Sequence of chain 1.B:
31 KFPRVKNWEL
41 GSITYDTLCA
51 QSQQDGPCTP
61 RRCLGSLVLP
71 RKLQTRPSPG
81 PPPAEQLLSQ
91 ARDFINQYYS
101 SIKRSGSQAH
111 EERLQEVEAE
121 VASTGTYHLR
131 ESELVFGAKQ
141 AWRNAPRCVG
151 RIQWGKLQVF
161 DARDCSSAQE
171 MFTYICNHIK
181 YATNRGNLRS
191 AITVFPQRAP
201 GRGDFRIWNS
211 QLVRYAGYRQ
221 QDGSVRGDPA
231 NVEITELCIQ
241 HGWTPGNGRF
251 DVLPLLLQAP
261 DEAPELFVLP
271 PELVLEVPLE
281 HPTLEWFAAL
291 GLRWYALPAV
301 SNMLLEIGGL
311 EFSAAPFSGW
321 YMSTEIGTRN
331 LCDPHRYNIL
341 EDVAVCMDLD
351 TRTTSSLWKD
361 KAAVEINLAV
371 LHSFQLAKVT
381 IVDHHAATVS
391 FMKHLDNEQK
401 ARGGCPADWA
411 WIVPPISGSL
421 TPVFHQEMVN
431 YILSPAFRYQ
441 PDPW

The protein below binds the small molecule below.
Small molecule (SMILES): [H]/N=C(\NCCC[C@H](N)C(=O)O)N[N+](=O)[O-]

Binding-site contacts:
Ligand atom C contacts residue TYR321 of chain 1.B at 3.5 Å (hydrophobic).
Ligand atom O2 contacts residue SER318 of chain 1.B at 3.3 Å.
Ligand atom NH2 contacts residue GLU325 of chain 1.B at 3.0 Å (salt-bridge).
Ligand atom O2 contacts residue HEM1 of chain 1.K at 3.4 Å.
Ligand atom O3 contacts residue HEM1 of chain 1.K at 3.0 Å.
Ligand atom O contacts residue TYR321 of chain 1.B at 2.8 Å (h-bond).
Ligand atom CG contacts residue HEM1 of chain 1.K at 3.9 Å.
Ligand atom N1 contacts residue PRO298 of chain 1.B at 3.9 Å.
Ligand atom CB contacts residue GLN211 of chain 1.B at 3.6 Å.
Ligand atom C contacts residue GLN211 of chain 1.B at 3.5 Å.
Ligand atom NH2 contacts residue TRP320 of chain 1.B at 3.2 Å (h-bond).
Ligand atom N1 contacts residue GLY319 of chain 1.B at 3.5 Å (h-bond).
Ligand atom O2 contacts residue GLY319 of chain 1.B at 2.9 Å (h-bond).
Ligand atom CD contacts residue VAL300 of chain 1.B at 3.8 Å (hydrophobic).
Ligand atom CA contacts residue GLN211 of chain 1.B at 3.5 Å.
Ligand atom N1 contacts residue HEM1 of chain 1.K at 3.4 Å.
Ligand atom O3 contacts residue PRO298 of chain 1.B at 3.8 Å.
Ligand atom CD contacts residue GLU325 of chain 1.B at 3.6 Å.
Ligand atom OXT contacts residue ASN330 of chain 1.B at 2.8 Å (h-bond).
Ligand atom O3 contacts residue TRP320 of chain 1.B at 3.0 Å (h-bond).
Ligand atom O contacts residue ARG214 of chain 1.B at 3.8 Å.
Ligand atom C contacts residue ASN330 of chain 1.B at 3.7 Å.
Ligand atom O2 contacts residue PRO298 of chain 1.B at 3.8 Å.
Ligand atom NH2 contacts residue HEM1 of chain 1.K at 3.4 Å.
Ligand atom NH2 contacts residue PRO298 of chain 1.B at 3.9 Å.
Ligand atom O2 contacts residue PHE317 of chain 1.B at 3.9 Å.
Ligand atom OXT contacts residue GLU325 of chain 1.B at 3.7 Å.
Ligand atom O contacts residue GLN211 of chain 1.B at 2.8 Å (h-bond).
Ligand atom CB contacts residue GLU325 of chain 1.B at 3.2 Å.
Ligand atom O3 contacts residue GLY319 of chain 1.B at 3.2 Å (h-bond).
Ligand atom CZ contacts residue GLU325 of chain 1.B at 3.6 Å.
Ligand atom CA contacts residue GLU325 of chain 1.B at 3.6 Å.
Ligand atom CG contacts residue GLU325 of chain 1.B at 3.4 Å.
Ligand atom N contacts residue HEM1 of chain 1.K at 3.0 Å (h-bond).
Ligand atom NH1 contacts residue HEM1 of chain 1.K at 3.7 Å.
Ligand atom N contacts residue GLU325 of chain 1.B at 3.0 Å (salt-bridge).
Ligand atom NE contacts residue GLU325 of chain 1.B at 2.8 Å (salt-bridge).
Ligand atom O contacts residue ASN330 of chain 1.B at 3.8 Å.
Ligand atom OXT contacts residue TYR321 of chain 1.B at 3.4 Å.
Ligand atom O contacts residue TYR295 of chain 1.B at 3.7 Å.